Sequence of chain 1.B:
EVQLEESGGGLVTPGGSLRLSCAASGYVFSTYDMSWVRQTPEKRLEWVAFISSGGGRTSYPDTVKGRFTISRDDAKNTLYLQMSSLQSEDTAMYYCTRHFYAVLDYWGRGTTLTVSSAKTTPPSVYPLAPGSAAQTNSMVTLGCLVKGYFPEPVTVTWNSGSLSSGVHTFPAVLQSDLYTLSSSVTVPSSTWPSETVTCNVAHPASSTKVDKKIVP

The protein below binds the small molecule below.
Small molecule (SMILES): CO[C@H]1O[C@H](C)[C@@H](NC(=O)[C@H](O)CCO)[C@H](O)[C@@H]1OC

Sequence of chain 1.A:
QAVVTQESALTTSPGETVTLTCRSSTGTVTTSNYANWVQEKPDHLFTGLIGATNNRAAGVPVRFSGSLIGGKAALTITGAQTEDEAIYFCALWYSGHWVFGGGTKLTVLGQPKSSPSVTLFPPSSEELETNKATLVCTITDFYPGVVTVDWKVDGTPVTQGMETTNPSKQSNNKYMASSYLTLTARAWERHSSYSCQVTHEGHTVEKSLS

Binding-site contacts:
Ligand atom O9 contacts residue ASP33 of chain 1.B at 4.0 Å.
Ligand atom O9 contacts residue TYR101 of chain 1.B at 3.4 Å (h-bond).
Ligand atom O3 contacts residue HIS99 of chain 1.B at 2.5 Å (h-bond).
Ligand atom C9 contacts residue TYR101 of chain 1.B at 4.0 Å (hydrophobic).
Ligand atom C12 contacts residue TYR101 of chain 1.B at 3.6 Å (hydrophobic).
Ligand atom O12 contacts residue THR31 of chain 1.B at 3.0 Å (h-bond).
Ligand atom C10 contacts residue TYR101 of chain 1.B at 3.7 Å (hydrophobic).
Ligand atom O10 contacts residue THR31 of chain 1.B at 4.1 Å.
Ligand atom O1 contacts residue TRP93 of chain 1.A at 4.1 Å.
Ligand atom C12 contacts residue THR31 of chain 1.B at 3.7 Å.
Ligand atom C4 contacts residue ALA102 of chain 1.B at 4.0 Å (hydrophobic).
Ligand atom C10 contacts residue ASP33 of chain 1.B at 4.1 Å.
Ligand atom C2 contacts residue HIS99 of chain 1.B at 4.1 Å.
Ligand atom O3 contacts residue PHE50 of chain 1.B at 4.1 Å.
Ligand atom O10 contacts residue HIS99 of chain 1.B at 3.0 Å (h-bond).
Ligand atom N4 contacts residue ASP33 of chain 1.B at 3.1 Å (salt-bridge).
Ligand atom C12 contacts residue TYR32 of chain 1.B at 3.6 Å (hydrophobic).
Ligand atom C10 contacts residue HIS99 of chain 1.B at 3.3 Å.
Ligand atom O2 contacts residue ALA102 of chain 1.B at 3.5 Å.
Ligand atom C9 contacts residue ALA102 of chain 1.B at 3.9 Å (hydrophobic).
Ligand atom O9 contacts residue ALA102 of chain 1.B at 2.8 Å (h-bond).
Ligand atom C11 contacts residue TYR101 of chain 1.B at 3.8 Å (hydrophobic).
Ligand atom O3 contacts residue ASP33 of chain 1.B at 2.6 Å (salt-bridge).
Ligand atom O9 contacts residue HIS99 of chain 1.B at 3.4 Å.
Ligand atom O10 contacts residue ASP33 of chain 1.B at 3.0 Å (salt-bridge).
Ligand atom C3 contacts residue HIS99 of chain 1.B at 3.8 Å.
Ligand atom C8 contacts residue TYR34 of chain 1.A at 4.1 Å (hydrophobic).
Ligand atom C9 contacts residue ASP33 of chain 1.B at 3.4 Å.
Ligand atom C8 contacts residue ALA102 of chain 1.B at 3.9 Å (hydrophobic).
Ligand atom O10 contacts residue TYR32 of chain 1.B at 3.5 Å.
Ligand atom O5 contacts residue TYR34 of chain 1.A at 4.0 Å.
Ligand atom C7 contacts residue TYR34 of chain 1.A at 3.8 Å (hydrophobic).
Ligand atom C3 contacts residue ASP33 of chain 1.B at 3.1 Å.
Ligand atom C8 contacts residue TRP98 of chain 1.A at 3.7 Å (hydrophobic).
Ligand atom C4 contacts residue ASP33 of chain 1.B at 3.6 Å.
Ligand atom O5 contacts residue ALA102 of chain 1.B at 3.8 Å.
Ligand atom C9 contacts residue HIS99 of chain 1.B at 4.0 Å.
Ligand atom C8 contacts residue TRP93 of chain 1.A at 3.7 Å (hydrophobic).
Ligand atom C2 contacts residue TRP93 of chain 1.A at 4.0 Å (hydrophobic).
Ligand atom O2 contacts residue HIS99 of chain 1.B at 3.5 Å (h-bond).